Binding-site contacts:
Ligand atom C2 contacts residue ASN141 of chain 1.E at 3.6 Å.
Ligand atom N1 contacts residue ASN13 of chain 1.E at 3.1 Å (h-bond).
Ligand atom O4J contacts residue ARG128 of chain 1.E at 3.2 Å (salt-bridge).
Ligand atom C4J contacts residue TYR230 of chain 1.E at 3.4 Å (hydrophobic).
Ligand atom CX2 contacts residue ALA127 of chain 1.E at 3.3 Å (hydrophobic).
Ligand atom O3J contacts residue ARG129 of chain 1.E at 3.1 Å (salt-bridge).
Ligand atom OX4 contacts residue CYS221 of chain 1.E at 3.3 Å (h-bond).
Ligand atom C7M contacts residue GLU26 of chain 1.C at 3.0 Å.
Ligand atom C5J contacts residue TYR230 of chain 1.E at 3.5 Å (hydrophobic).
Ligand atom C14 contacts residue ALA127 of chain 1.E at 3.6 Å (hydrophobic).
Ligand atom OX5 contacts residue ARG128 of chain 1.E at 3.1 Å (salt-bridge).
Ligand atom C9 contacts residue GLU26 of chain 1.C at 3.5 Å.
Ligand atom NA2 contacts residue GLY15 of chain 1.E at 3.6 Å.
Ligand atom OH4 contacts residue MET124 of chain 1.E at 3.4 Å.
Ligand atom OH4 contacts residue LEU125 of chain 1.E at 3.3 Å (h-bond).
Ligand atom C12 contacts residue ARG27 of chain 1.C at 3.5 Å.
Ligand atom C4J contacts residue ARG128 of chain 1.E at 3.4 Å.
Ligand atom O5J contacts residue ARG129 of chain 1.E at 3.6 Å (salt-bridge).
Ligand atom OX4 contacts residue ARG128 of chain 1.E at 3.5 Å (salt-bridge).
Ligand atom C7 contacts residue GLU26 of chain 1.C at 3.3 Å.
Ligand atom C4 contacts residue LEU125 of chain 1.E at 3.5 Å (hydrophobic).
Ligand atom C12 contacts residue ALA127 of chain 1.E at 3.5 Å (hydrophobic).
Ligand atom O3J contacts residue GLU130 of chain 1.E at 2.5 Å (salt-bridge).
Ligand atom O2J contacts residue ARG129 of chain 1.E at 2.9 Å (salt-bridge).
Ligand atom C13 contacts residue ALA127 of chain 1.E at 3.4 Å (hydrophobic).
Ligand atom C2 contacts residue ASN13 of chain 1.E at 3.4 Å.
Ligand atom OX2 contacts residue ALA127 of chain 1.E at 2.9 Å (h-bond).
Ligand atom C8A contacts residue LEU125 of chain 1.E at 3.5 Å (hydrophobic).
Ligand atom C3J contacts residue GLU130 of chain 1.E at 3.5 Å.
Ligand atom C13 contacts residue ARG27 of chain 1.C at 3.3 Å.
Ligand atom NA2 contacts residue ASN141 of chain 1.E at 2.8 Å (h-bond).
Ligand atom C9M contacts residue ALA28 of chain 1.C at 3.6 Å (hydrophobic).
Ligand atom C4A contacts residue LEU125 of chain 1.E at 3.4 Å (hydrophobic).
Ligand atom N3 contacts residue ASN13 of chain 1.E at 3.4 Å (h-bond).
Ligand atom C4 contacts residue ASN13 of chain 1.E at 3.5 Å.
Ligand atom N1 contacts residue ASN141 of chain 1.E at 3.1 Å (h-bond).
Ligand atom OX2 contacts residue CYS221 of chain 1.E at 3.1 Å.
Ligand atom N5 contacts residue LEU125 of chain 1.E at 3.6 Å.
Ligand atom O3J contacts residue ARG128 of chain 1.E at 3.3 Å.
Ligand atom C2J contacts residue ARG129 of chain 1.E at 3.6 Å.

The protein below binds the small molecule below.
Small molecule (SMILES): C[C@@H]1Nc2nc(N)[nH]c(=O)c2[N+]2=CN(c3ccc(C[C@H](O)[C@H](O)[C@H](O)CO[C@H]4O[C@H](CO[P](=O)(O)O[C@@H](CCC(=O)O)C(=O)O)[C@@H](O)[C@H]4O)cc3)[C@H](C)[C@@H]12

Sequence of chain 1.C:
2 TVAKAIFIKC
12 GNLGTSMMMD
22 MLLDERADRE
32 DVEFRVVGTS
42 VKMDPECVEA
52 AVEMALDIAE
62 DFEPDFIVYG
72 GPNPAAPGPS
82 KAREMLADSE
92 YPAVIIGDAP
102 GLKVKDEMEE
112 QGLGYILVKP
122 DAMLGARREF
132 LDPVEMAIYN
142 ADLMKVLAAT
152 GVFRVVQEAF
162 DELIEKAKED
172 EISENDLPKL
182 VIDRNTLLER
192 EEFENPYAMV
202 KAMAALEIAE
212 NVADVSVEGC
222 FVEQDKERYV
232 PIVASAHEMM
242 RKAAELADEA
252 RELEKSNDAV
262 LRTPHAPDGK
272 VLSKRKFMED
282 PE

Sequence of chain 1.E:
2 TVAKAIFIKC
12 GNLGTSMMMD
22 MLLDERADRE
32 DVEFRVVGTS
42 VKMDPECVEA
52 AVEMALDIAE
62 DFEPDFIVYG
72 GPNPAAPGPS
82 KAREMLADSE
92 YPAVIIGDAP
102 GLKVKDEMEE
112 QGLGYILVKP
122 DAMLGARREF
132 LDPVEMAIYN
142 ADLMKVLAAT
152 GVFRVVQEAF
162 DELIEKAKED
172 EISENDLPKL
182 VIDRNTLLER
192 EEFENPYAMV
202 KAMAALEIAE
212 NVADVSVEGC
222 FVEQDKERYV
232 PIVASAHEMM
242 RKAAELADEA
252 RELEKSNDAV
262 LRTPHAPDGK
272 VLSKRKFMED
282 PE